Binding-site contacts:
Ligand atom C6 contacts residue LEU34 of chain 1.A at 3.9 Å (hydrophobic).
Ligand atom C5 contacts residue LYS111 of chain 1.A at 3.3 Å.
Ligand atom O29 contacts residue THR76 of chain 1.A at 3.4 Å (h-bond).
Ligand atom C19 contacts residue TYR75 of chain 1.A at 3.7 Å (hydrophobic).
Ligand atom C23 contacts residue ASP36 of chain 1.A at 3.4 Å.
Ligand atom C4 contacts residue TRP119 of chain 1.A at 3.9 Å (hydrophobic).
Ligand atom C10 contacts residue PHE112 of chain 1.A at 3.5 Å (hydrophobic).
Ligand atom C13 contacts residue THR235 of chain 1.A at 3.9 Å.
Ligand atom C7 contacts residue TYR75 of chain 1.A at 3.6 Å (hydrophobic).
Ligand atom C16 contacts residue GLY234 of chain 1.A at 3.5 Å.
Ligand atom F32 contacts residue LYS79 of chain 1.A at 3.6 Å.
Ligand atom O29 contacts residue GLN77 of chain 1.A at 3.0 Å (h-bond).
Ligand atom F32 contacts residue PHE112 of chain 1.A at 3.2 Å.
Ligand atom C12 contacts residue GLY78 of chain 1.A at 3.9 Å.
Ligand atom C20 contacts residue GLY17 of chain 1.A at 3.6 Å.
Ligand atom F32 contacts residue GLY78 of chain 1.A at 3.3 Å.
Ligand atom F32 contacts residue TYR75 of chain 1.A at 3.5 Å.
Ligand atom C24 contacts residue GLY234 of chain 1.A at 3.6 Å.
Ligand atom C14 contacts residue TYR75 of chain 1.A at 3.7 Å (hydrophobic).
Ligand atom C4 contacts residue PHE112 of chain 1.A at 3.6 Å (hydrophobic).
Ligand atom O31 contacts residue ILE114 of chain 1.A at 3.4 Å.
Ligand atom C20 contacts residue GLY234 of chain 1.A at 3.8 Å.
Ligand atom N27 contacts residue ASP36 of chain 1.A at 3.7 Å.
Ligand atom C23 contacts residue LEU34 of chain 1.A at 3.9 Å (hydrophobic).
Ligand atom C20 contacts residue GLN16 of chain 1.A at 3.6 Å.
Ligand atom C19 contacts residue ILE122 of chain 1.A at 3.9 Å (hydrophobic).
Ligand atom C2 contacts residue LEU34 of chain 1.A at 3.9 Å (hydrophobic).
Ligand atom C6 contacts residue GLY234 of chain 1.A at 3.3 Å.
Ligand atom O30 contacts residue TRP119 of chain 1.A at 3.9 Å.
Ligand atom C19 contacts residue ASP36 of chain 1.A at 3.3 Å.
Ligand atom C8 contacts residue LEU34 of chain 1.A at 3.6 Å (hydrophobic).
Ligand atom O28 contacts residue GLN77 of chain 1.A at 3.3 Å.
Ligand atom O30 contacts residue PHE112 of chain 1.A at 2.7 Å (h-bond).
Ligand atom C21 contacts residue ILE114 of chain 1.A at 3.9 Å (hydrophobic).
Ligand atom O30 contacts residue ILE114 of chain 1.A at 3.4 Å.
Ligand atom C21 contacts residue GLY15 of chain 1.A at 3.6 Å.
Ligand atom C2 contacts residue PHE112 of chain 1.A at 3.6 Å (hydrophobic).
Ligand atom O29 contacts residue TYR75 of chain 1.A at 3.3 Å.
Ligand atom C23 contacts residue GLY234 of chain 1.A at 3.6 Å.
Ligand atom C10 contacts residue TRP119 of chain 1.A at 3.9 Å (hydrophobic).

This protein binds this small molecule.
Small molecule (SMILES): CC(C)Oc1cc(CN2CC[C@@]3(C[C@@H]2C)CN(C)S(=O)(=O)N3c2cccc(F)c2)ccc1O

Sequence of chain 1.A:
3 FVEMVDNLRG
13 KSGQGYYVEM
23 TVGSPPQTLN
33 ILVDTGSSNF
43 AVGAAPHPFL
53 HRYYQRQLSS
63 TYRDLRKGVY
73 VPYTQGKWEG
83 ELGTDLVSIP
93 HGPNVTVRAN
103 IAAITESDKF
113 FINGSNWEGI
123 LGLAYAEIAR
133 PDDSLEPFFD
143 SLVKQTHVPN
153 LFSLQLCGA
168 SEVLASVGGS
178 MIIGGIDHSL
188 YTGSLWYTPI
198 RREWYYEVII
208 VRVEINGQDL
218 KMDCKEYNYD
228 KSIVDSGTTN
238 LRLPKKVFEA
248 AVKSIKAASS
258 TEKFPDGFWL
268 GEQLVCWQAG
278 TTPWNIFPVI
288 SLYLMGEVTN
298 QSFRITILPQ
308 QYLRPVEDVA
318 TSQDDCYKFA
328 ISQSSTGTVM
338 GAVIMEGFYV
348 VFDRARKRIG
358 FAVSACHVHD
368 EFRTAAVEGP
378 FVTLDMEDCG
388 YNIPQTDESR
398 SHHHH